Sequence of chain 1.B:
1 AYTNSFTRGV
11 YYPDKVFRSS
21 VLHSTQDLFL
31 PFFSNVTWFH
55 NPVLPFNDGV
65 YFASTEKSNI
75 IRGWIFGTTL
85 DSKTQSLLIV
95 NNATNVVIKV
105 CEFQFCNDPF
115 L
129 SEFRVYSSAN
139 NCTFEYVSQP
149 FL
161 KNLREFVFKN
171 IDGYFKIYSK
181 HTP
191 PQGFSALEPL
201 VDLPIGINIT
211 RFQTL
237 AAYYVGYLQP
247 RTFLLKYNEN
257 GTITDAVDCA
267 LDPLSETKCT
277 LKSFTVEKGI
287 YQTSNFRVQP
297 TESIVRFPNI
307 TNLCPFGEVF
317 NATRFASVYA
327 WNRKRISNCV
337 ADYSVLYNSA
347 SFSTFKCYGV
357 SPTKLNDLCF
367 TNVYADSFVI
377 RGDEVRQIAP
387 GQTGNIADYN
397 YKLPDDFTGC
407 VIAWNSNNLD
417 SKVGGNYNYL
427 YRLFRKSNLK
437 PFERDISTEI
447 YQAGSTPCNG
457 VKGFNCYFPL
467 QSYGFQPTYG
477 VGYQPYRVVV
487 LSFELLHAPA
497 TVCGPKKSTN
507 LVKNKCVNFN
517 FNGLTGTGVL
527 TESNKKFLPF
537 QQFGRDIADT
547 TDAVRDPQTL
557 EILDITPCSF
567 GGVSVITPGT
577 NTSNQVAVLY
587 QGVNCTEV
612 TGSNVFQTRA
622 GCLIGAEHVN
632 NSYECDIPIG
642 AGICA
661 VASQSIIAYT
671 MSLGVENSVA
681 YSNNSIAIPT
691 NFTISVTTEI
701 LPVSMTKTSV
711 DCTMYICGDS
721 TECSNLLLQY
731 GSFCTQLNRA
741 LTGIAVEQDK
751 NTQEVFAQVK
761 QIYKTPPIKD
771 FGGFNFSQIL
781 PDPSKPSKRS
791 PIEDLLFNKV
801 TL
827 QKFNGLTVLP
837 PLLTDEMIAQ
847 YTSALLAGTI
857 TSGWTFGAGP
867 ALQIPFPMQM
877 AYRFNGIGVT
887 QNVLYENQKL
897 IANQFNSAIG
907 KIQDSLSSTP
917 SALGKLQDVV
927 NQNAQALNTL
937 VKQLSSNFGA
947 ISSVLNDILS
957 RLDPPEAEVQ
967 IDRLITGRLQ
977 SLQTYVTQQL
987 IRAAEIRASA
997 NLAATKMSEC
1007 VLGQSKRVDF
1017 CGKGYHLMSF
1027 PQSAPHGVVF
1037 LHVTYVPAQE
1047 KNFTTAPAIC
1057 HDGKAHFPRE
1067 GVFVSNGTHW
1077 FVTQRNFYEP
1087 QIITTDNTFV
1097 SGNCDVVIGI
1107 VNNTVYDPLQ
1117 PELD

This protein binds this small molecule.
Small molecule (SMILES): CC(=O)N[C@@H]1[C@@H](O)[C@H](O)[C@@H](CO)O[C@H]1O

Binding-site contacts:
Ligand atom C2 contacts residue ASN631 of chain 1.B at 4.4 Å.
Ligand atom O5 contacts residue ASN631 of chain 1.B at 3.3 Å (h-bond).
Ligand atom O6 contacts residue ASN631 of chain 1.B at 4.3 Å.
Ligand atom C1 contacts residue ASN631 of chain 1.B at 3.5 Å.